Binding-site contacts:
Ligand atom CG contacts residue LEU71 of chain 1.B at 3.9 Å (hydrophobic).
Ligand atom CD1 contacts residue ILE57 of chain 1.B at 3.5 Å (hydrophobic).
Ligand atom C contacts residue GLU241 of chain 1.B at 3.7 Å.
Ligand atom N contacts residue LYS61 of chain 1.B at 3.8 Å.
Ligand atom NE2 contacts residue LEU71 of chain 1.B at 3.7 Å.
Ligand atom CB contacts residue GLU241 of chain 1.B at 3.5 Å.
Ligand atom CD1 contacts residue ASP237 of chain 1.B at 3.5 Å.
Ligand atom C contacts residue GLU241 of chain 1.B at 3.5 Å.
Ligand atom CD1 contacts residue LEU238 of chain 1.B at 4.0 Å (hydrophobic).
Ligand atom CD2 contacts residue MET242 of chain 1.B at 3.8 Å (hydrophobic).
Ligand atom N contacts residue GLU241 of chain 1.B at 2.8 Å (salt-bridge).
Ligand atom CD2 contacts residue LYS61 of chain 1.B at 4.0 Å.
Ligand atom CD2 contacts residue LEU78 of chain 1.B at 3.9 Å (hydrophobic).
Ligand atom ND1 contacts residue LEU71 of chain 1.B at 3.6 Å.
Ligand atom CB contacts residue GLU241 of chain 1.B at 3.5 Å.
Ligand atom CD2 contacts residue VAL75 of chain 1.B at 3.9 Å (hydrophobic).
Ligand atom CG2 contacts residue LEU238 of chain 1.B at 4.1 Å (hydrophobic).
Ligand atom O contacts residue LYS61 of chain 1.B at 3.2 Å.
Ligand atom ND1 contacts residue VAL75 of chain 1.B at 3.6 Å.
Ligand atom CB contacts residue ILE57 of chain 1.B at 4.0 Å (hydrophobic).
Ligand atom CD1 contacts residue GLN74 of chain 1.B at 4.0 Å.
Ligand atom CA contacts residue GLU241 of chain 1.B at 3.6 Å.
Ligand atom CG contacts residue ILE57 of chain 1.B at 4.0 Å (hydrophobic).
Ligand atom CD1 contacts residue LEU238 of chain 1.B at 3.8 Å (hydrophobic).
Ligand atom CD2 contacts residue GLU79 of chain 1.B at 3.7 Å.
Ligand atom CA contacts residue GLU241 of chain 1.B at 3.4 Å.
Ligand atom CD2 contacts residue GLN74 of chain 1.B at 3.6 Å.
Ligand atom CB contacts residue GLU241 of chain 1.B at 3.4 Å.
Ligand atom CD contacts residue LEU71 of chain 1.B at 3.8 Å (hydrophobic).
Ligand atom CB contacts residue LEU71 of chain 1.B at 4.0 Å (hydrophobic).
Ligand atom CG1 contacts residue GLU241 of chain 1.B at 3.4 Å.
Ligand atom CB contacts residue LYS61 of chain 1.B at 3.9 Å.
Ligand atom CD2 contacts residue ILE57 of chain 1.B at 3.7 Å (hydrophobic).
Ligand atom CA contacts residue LYS61 of chain 1.B at 3.9 Å.
Ligand atom C contacts residue LYS61 of chain 1.B at 4.1 Å.
Ligand atom CE1 contacts residue VAL75 of chain 1.B at 3.5 Å (hydrophobic).
Ligand atom CD1 contacts residue VAL75 of chain 1.B at 3.8 Å (hydrophobic).
Ligand atom CA contacts residue GLU241 of chain 1.B at 3.7 Å.
Ligand atom O contacts residue ILE57 of chain 1.B at 4.0 Å.
Ligand atom N contacts residue GLU241 of chain 1.B at 2.7 Å (salt-bridge).

The small molecule below binds the protein below.
Small molecule (SMILES): CC[C@H](C)[C@H](NC(=O)[C@H](C)N)C(=O)N[C@@H](CC(C)C)C(=O)N[C@@H](CC1=NC=NC1)C(=O)N[C@@H](CCCN=C(N)N)C(=O)N[C@@H](CC(C)C)C(=O)N[C@@H](CC(C)C)C(=O)N[C@@H](CCC(N)=O)C(=O)N[C@H](C=O)CCC(=O)O

Sequence of chain 1.B:
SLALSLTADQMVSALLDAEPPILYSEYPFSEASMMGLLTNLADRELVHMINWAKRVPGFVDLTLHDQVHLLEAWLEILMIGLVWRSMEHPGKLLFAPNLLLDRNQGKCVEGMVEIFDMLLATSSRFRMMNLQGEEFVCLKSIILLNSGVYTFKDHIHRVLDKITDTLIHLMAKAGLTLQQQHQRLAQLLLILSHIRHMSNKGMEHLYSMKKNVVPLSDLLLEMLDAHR